Sequence of chain 1.D:
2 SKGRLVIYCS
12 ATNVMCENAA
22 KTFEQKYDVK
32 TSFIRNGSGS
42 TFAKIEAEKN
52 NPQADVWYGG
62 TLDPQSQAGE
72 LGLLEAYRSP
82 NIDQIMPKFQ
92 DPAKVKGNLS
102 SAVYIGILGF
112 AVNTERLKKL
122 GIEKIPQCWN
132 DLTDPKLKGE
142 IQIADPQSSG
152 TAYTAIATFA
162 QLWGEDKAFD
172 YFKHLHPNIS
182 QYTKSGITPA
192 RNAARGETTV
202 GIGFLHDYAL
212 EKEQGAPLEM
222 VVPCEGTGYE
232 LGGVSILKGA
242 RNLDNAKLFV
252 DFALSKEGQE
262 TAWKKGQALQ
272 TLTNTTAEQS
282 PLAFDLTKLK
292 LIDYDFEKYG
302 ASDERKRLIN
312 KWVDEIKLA

Binding-site contacts:
Ligand atom P contacts residue GLY151 of chain 1.D at 3.6 Å.
Ligand atom C3 contacts residue TYR105 of chain 1.D at 3.7 Å (hydrophobic).
Ligand atom C1 contacts residue ASP208 of chain 1.D at 3.2 Å.
Ligand atom C4 contacts residue TYR105 of chain 1.D at 3.6 Å (hydrophobic).
Ligand atom O2P contacts residue GLY38 of chain 1.D at 3.8 Å.
Ligand atom O3P contacts residue SER150 of chain 1.D at 2.7 Å (h-bond).
Ligand atom O3 contacts residue GLN271 of chain 1.D at 3.3 Å (h-bond).
Ligand atom O3P contacts residue GLY187 of chain 1.D at 3.3 Å.
Ligand atom C3 contacts residue HIS207 of chain 1.D at 3.8 Å.
Ligand atom C1 contacts residue THR13 of chain 1.D at 3.8 Å.
Ligand atom O1P contacts residue GLY187 of chain 1.D at 3.0 Å (h-bond).
Ligand atom O4 contacts residue GLU231 of chain 1.D at 3.1 Å (salt-bridge).
Ligand atom O2 contacts residue ASP208 of chain 1.D at 2.5 Å (salt-bridge).
Ligand atom C4 contacts residue GLU231 of chain 1.D at 3.3 Å.
Ligand atom C6 contacts residue SER11 of chain 1.D at 3.8 Å.
Ligand atom C2 contacts residue HIS207 of chain 1.D at 3.8 Å.
Ligand atom P contacts residue SER150 of chain 1.D at 3.8 Å.
Ligand atom C2 contacts residue ASP208 of chain 1.D at 3.4 Å.
Ligand atom O3P contacts residue THR152 of chain 1.D at 2.5 Å (h-bond).
Ligand atom C5 contacts residue SER11 of chain 1.D at 3.7 Å.
Ligand atom O2P contacts residue SER150 of chain 1.D at 3.7 Å.
Ligand atom O3P contacts residue GLY151 of chain 1.D at 3.2 Å (h-bond).
Ligand atom O3 contacts residue HIS207 of chain 1.D at 2.8 Å (h-bond).
Ligand atom C3 contacts residue GLN271 of chain 1.D at 3.8 Å.
Ligand atom O4 contacts residue TYR105 of chain 1.D at 2.5 Å (h-bond).
Ligand atom O1 contacts residue THR13 of chain 1.D at 3.4 Å.
Ligand atom C3 contacts residue GLU231 of chain 1.D at 3.5 Å.
Ligand atom O3 contacts residue GLU231 of chain 1.D at 2.5 Å (salt-bridge).
Ligand atom O4 contacts residue GLY61 of chain 1.D at 3.1 Å.
Ligand atom O2 contacts residue HIS207 of chain 1.D at 3.1 Å (h-bond).
Ligand atom O1 contacts residue ILE188 of chain 1.D at 3.2 Å.
Ligand atom O6 contacts residue SER11 of chain 1.D at 3.7 Å.
Ligand atom C6 contacts residue THR152 of chain 1.D at 3.7 Å.
Ligand atom O2P contacts residue GLY151 of chain 1.D at 2.8 Å (h-bond).
Ligand atom P contacts residue THR152 of chain 1.D at 3.8 Å.
Ligand atom O2 contacts residue PHE205 of chain 1.D at 3.3 Å.
Ligand atom P contacts residue GLY187 of chain 1.D at 3.8 Å.
Ligand atom O3 contacts residue TYR105 of chain 1.D at 3.7 Å.
Ligand atom O2P contacts residue SER39 of chain 1.D at 2.7 Å (h-bond).
Ligand atom O1 contacts residue ASP208 of chain 1.D at 2.9 Å (salt-bridge).

A small-molecule ligand and the protein it binds are described below.
Small molecule (SMILES): O=P(O)(O)OC[C@H]1O[C@](O)(CO)[C@@H](O)[C@@H]1O